A small-molecule ligand and the protein it binds are described below.
Small molecule (SMILES): C[C@H](NC(=O)[C@@H]1CCCN1C(=O)[C@@H](N)CS)C(=O)N[C@@H](CCCN=C(N)N)C(=O)N[C@@H](Cc1ccc(O)cc1)C(=O)NCC(=O)N[C@@H](CC1=c2ccccc2=NC1)C(=O)N[C@@H](CC(=O)O)C(=O)N[C@@H](Cc1ccc(O)cc1)C(=O)N[C@@H](CCC(=O)O)C(=O)N[C@@H](CS)C(N)=O

Binding-site contacts:
Ligand atom CD contacts residue ARG98 of chain 1.A at 3.5 Å.
Ligand atom C contacts residue TYR67 of chain 1.A at 3.3 Å (hydrophobic).
Ligand atom NE contacts residue ASP99 of chain 1.A at 3.0 Å (salt-bridge).
Ligand atom N contacts residue TYR67 of chain 1.A at 3.5 Å.
Ligand atom C contacts residue JFF1 of chain 1.C at 3.5 Å.
Ligand atom SG contacts residue JFF1 of chain 1.C at 1.6 Å.
Ligand atom CB contacts residue JFF1 of chain 1.C at 2.5 Å.
Ligand atom OH contacts residue LEU96 of chain 1.A at 3.4 Å.
Ligand atom CD contacts residue TYR67 of chain 1.A at 3.2 Å (hydrophobic).
Ligand atom CZ3 contacts residue PHE71 of chain 1.A at 3.5 Å (hydrophobic).
Ligand atom OE2 contacts residue ARG66 of chain 1.A at 3.2 Å (salt-bridge).
Ligand atom CA contacts residue JFF1 of chain 1.C at 2.4 Å.
Ligand atom NH2 contacts residue ASP99 of chain 1.A at 2.9 Å (salt-bridge).
Ligand atom CB contacts residue PHE63 of chain 1.A at 3.2 Å (hydrophobic).
Ligand atom CZ2 contacts residue ALA108 of chain 1.A at 3.3 Å (hydrophobic).
Ligand atom N contacts residue ASP70 of chain 1.A at 2.7 Å (salt-bridge).
Ligand atom O contacts residue TYR67 of chain 1.A at 3.5 Å.
Ligand atom NH2 contacts residue GLU95 of chain 1.A at 3.0 Å (salt-bridge).
Ligand atom OD2 contacts residue ARG105 of chain 1.A at 2.9 Å (salt-bridge).
Ligand atom CD1 contacts residue GLY104 of chain 1.A at 3.4 Å.
Ligand atom N contacts residue JFF1 of chain 1.C at 1.4 Å.
Ligand atom NE1 contacts residue ARG105 of chain 1.A at 3.5 Å.
Ligand atom CD contacts residue ASP99 of chain 1.A at 3.5 Å.
Ligand atom NH2 contacts residue LEU96 of chain 1.A at 3.2 Å (h-bond).
Ligand atom NH1 contacts residue GLU95 of chain 1.A at 3.3 Å (salt-bridge).
Ligand atom CZ contacts residue GLU95 of chain 1.A at 3.5 Å.
Ligand atom NH2 contacts residue ARG105 of chain 1.A at 3.5 Å (salt-bridge).
Ligand atom CG contacts residue TYR67 of chain 1.A at 3.2 Å (hydrophobic).
Ligand atom CG contacts residue ARG105 of chain 1.A at 3.5 Å.
Ligand atom OE2 contacts residue TYR67 of chain 1.A at 3.3 Å (h-bond).
Ligand atom CH2 contacts residue ALA108 of chain 1.A at 3.5 Å (hydrophobic).
Ligand atom CB contacts residue ASP99 of chain 1.A at 3.5 Å.
Ligand atom CZ3 contacts residue ASP70 of chain 1.A at 3.5 Å.
Ligand atom OD1 contacts residue ASN102 of chain 1.A at 3.0 Å (h-bond).
Ligand atom CB contacts residue ARG105 of chain 1.A at 3.4 Å.
Ligand atom NE1 contacts residue GLY104 of chain 1.A at 3.5 Å (h-bond).
Ligand atom N contacts residue JFF1 of chain 1.C at 3.2 Å (h-bond).
Ligand atom OD1 contacts residue ARG105 of chain 1.A at 2.9 Å (salt-bridge).
Ligand atom O contacts residue ARG105 of chain 1.A at 3.1 Å (salt-bridge).
Ligand atom OE1 contacts residue ARG66 of chain 1.A at 3.5 Å (salt-bridge).

Sequence of chain 1.A:
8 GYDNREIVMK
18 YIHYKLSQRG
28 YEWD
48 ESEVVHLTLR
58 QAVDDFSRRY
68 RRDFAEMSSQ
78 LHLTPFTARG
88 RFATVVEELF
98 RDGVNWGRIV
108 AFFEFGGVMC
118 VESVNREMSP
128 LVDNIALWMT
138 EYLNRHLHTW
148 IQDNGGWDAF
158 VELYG